Binding-site contacts:
Ligand atom C06 contacts residue PHE288 of chain 1.A at 3.6 Å (hydrophobic).
Ligand atom C09 contacts residue HEM1 of chain 1.C at 3.7 Å.
Ligand atom N01 contacts residue HEM1 of chain 1.C at 3.7 Å.
Ligand atom C05 contacts residue HEM1 of chain 1.C at 4.0 Å.
Ligand atom C25 contacts residue HEM1 of chain 1.C at 3.6 Å.
Ligand atom C24 contacts residue VAL271 of chain 1.A at 4.0 Å (hydrophobic).
Ligand atom N02 contacts residue HEM1 of chain 1.C at 3.6 Å.
Ligand atom N02 contacts residue PRO269 of chain 1.A at 3.7 Å.
Ligand atom C02 contacts residue GLU296 of chain 1.A at 3.4 Å.
Ligand atom N02 contacts residue TYR292 of chain 1.A at 3.5 Å.
Ligand atom C04 contacts residue HEM1 of chain 1.C at 3.6 Å.
Ligand atom C02 contacts residue TRP291 of chain 1.A at 3.9 Å (hydrophobic).
Ligand atom C03 contacts residue PRO269 of chain 1.A at 3.9 Å (hydrophobic).
Ligand atom C08 contacts residue HEM1 of chain 1.C at 3.8 Å.
Ligand atom C08 contacts residue VAL271 of chain 1.A at 3.7 Å (hydrophobic).
Ligand atom C02 contacts residue HEM1 of chain 1.C at 3.6 Å.
Ligand atom N02 contacts residue TRP291 of chain 1.A at 2.8 Å (h-bond).
Ligand atom N28 contacts residue GLN182 of chain 1.A at 3.5 Å (h-bond).
Ligand atom N01 contacts residue GLU296 of chain 1.A at 2.8 Å (salt-bridge).
Ligand atom C09 contacts residue GLU296 of chain 1.A at 3.6 Å.
Ligand atom C11 contacts residue HEM1 of chain 1.C at 3.2 Å.
Ligand atom C03 contacts residue HEM1 of chain 1.C at 3.3 Å.
Ligand atom C11 contacts residue GLY290 of chain 1.A at 3.9 Å.
Ligand atom C10 contacts residue HEM1 of chain 1.C at 3.8 Å.
Ligand atom C26 contacts residue HEM1 of chain 1.C at 3.2 Å.
Ligand atom C06 contacts residue VAL271 of chain 1.A at 3.5 Å (hydrophobic).
Ligand atom N21 contacts residue HEM1 of chain 1.C at 2.7 Å (h-bond).
Ligand atom C06 contacts residue HEM1 of chain 1.C at 3.6 Å.
Ligand atom C11 contacts residue PHE288 of chain 1.A at 3.8 Å (hydrophobic).
Ligand atom N02 contacts residue MET293 of chain 1.A at 4.0 Å.
Ligand atom C02 contacts residue PRO269 of chain 1.A at 3.9 Å (hydrophobic).
Ligand atom C07 contacts residue HEM1 of chain 1.C at 3.8 Å.
Ligand atom C22 contacts residue HEM1 of chain 1.C at 3.7 Å.
Ligand atom N02 contacts residue GLU296 of chain 1.A at 2.6 Å (salt-bridge).
Ligand atom N21 contacts residue TRP382 of chain 1.A at 3.9 Å.
Ligand atom C07 contacts residue VAL271 of chain 1.A at 3.2 Å (hydrophobic).
Ligand atom C24 contacts residue HEM1 of chain 1.C at 3.3 Å.
Ligand atom C10 contacts residue GLU296 of chain 1.A at 3.6 Å.
Ligand atom C23 contacts residue HEM1 of chain 1.C at 3.6 Å.
Ligand atom C03 contacts residue TRP291 of chain 1.A at 4.0 Å (hydrophobic).

Sequence of chain 1.A:
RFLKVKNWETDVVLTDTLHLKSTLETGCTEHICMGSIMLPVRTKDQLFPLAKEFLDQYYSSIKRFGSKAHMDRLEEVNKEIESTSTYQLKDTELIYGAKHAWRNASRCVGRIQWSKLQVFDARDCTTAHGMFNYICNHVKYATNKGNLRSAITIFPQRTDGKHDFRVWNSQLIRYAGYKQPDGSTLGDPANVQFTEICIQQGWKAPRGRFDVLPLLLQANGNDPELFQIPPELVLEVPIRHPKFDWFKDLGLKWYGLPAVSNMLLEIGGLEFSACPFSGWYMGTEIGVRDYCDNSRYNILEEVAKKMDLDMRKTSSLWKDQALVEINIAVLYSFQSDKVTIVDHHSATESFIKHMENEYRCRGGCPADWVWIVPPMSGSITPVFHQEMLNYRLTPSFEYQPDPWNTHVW

A protein and the small-molecule ligand that binds it are described below.
Small molecule (SMILES): Cc1cc(N)nc2cc(-c3cncc(CN)c3)ccc12